Sequence of chain 1.B:
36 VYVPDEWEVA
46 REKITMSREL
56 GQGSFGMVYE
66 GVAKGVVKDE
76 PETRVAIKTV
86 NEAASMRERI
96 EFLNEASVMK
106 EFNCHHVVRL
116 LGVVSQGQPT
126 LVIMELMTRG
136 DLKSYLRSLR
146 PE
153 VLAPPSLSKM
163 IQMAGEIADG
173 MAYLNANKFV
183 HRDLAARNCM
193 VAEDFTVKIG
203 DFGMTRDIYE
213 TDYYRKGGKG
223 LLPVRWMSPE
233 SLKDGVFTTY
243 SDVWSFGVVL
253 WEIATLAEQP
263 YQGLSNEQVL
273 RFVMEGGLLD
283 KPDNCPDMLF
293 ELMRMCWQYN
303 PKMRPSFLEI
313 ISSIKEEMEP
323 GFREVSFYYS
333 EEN

Binding-site contacts:
Ligand atom C8 contacts residue THR133 of chain 1.B at 3.6 Å.
Ligand atom CL contacts residue MET129 of chain 1.B at 3.9 Å.
Ligand atom N17 contacts residue MET132 of chain 1.B at 2.8 Å (h-bond).
Ligand atom C24 contacts residue GLY56 of chain 1.B at 3.9 Å.
Ligand atom N17 contacts residue ALA81 of chain 1.B at 3.8 Å.
Ligand atom C4 contacts residue GLY56 of chain 1.B at 3.6 Å.
Ligand atom C24 contacts residue LEU55 of chain 1.B at 3.3 Å (hydrophobic).
Ligand atom C11 contacts residue MET132 of chain 1.B at 3.6 Å (hydrophobic).
Ligand atom C5 contacts residue GLY56 of chain 1.B at 3.5 Å.
Ligand atom N6 contacts residue LEU55 of chain 1.B at 3.8 Å.
Ligand atom C8 contacts residue GLY135 of chain 1.B at 3.7 Å.
Ligand atom C16 contacts residue MET132 of chain 1.B at 3.6 Å (hydrophobic).
Ligand atom C1 contacts residue LEU55 of chain 1.B at 3.7 Å (hydrophobic).
Ligand atom O23 contacts residue GLY56 of chain 1.B at 3.3 Å.
Ligand atom C16 contacts residue ALA81 of chain 1.B at 3.6 Å (hydrophobic).
Ligand atom C4 contacts residue LEU55 of chain 1.B at 3.5 Å (hydrophobic).
Ligand atom N12 contacts residue MET132 of chain 1.B at 2.8 Å (h-bond).
Ligand atom C16 contacts residue GLU130 of chain 1.B at 3.1 Å.
Ligand atom N17 contacts residue LEU131 of chain 1.B at 3.7 Å.
Ligand atom O21 contacts residue GLN57 of chain 1.B at 4.0 Å.
Ligand atom C11 contacts residue LEU131 of chain 1.B at 3.9 Å (hydrophobic).
Ligand atom CL contacts residue LYS83 of chain 1.B at 3.5 Å.
Ligand atom N9 contacts residue THR133 of chain 1.B at 3.9 Å.
Ligand atom C13 contacts residue MET132 of chain 1.B at 3.8 Å (hydrophobic).
Ligand atom C7 contacts residue LEU55 of chain 1.B at 3.8 Å (hydrophobic).
Ligand atom C3 contacts residue LEU55 of chain 1.B at 3.7 Å (hydrophobic).
Ligand atom C8 contacts residue MET132 of chain 1.B at 3.6 Å (hydrophobic).
Ligand atom C15 contacts residue ALA81 of chain 1.B at 3.8 Å (hydrophobic).
Ligand atom C13 contacts residue LEU55 of chain 1.B at 3.6 Å (hydrophobic).
Ligand atom O23 contacts residue LEU55 of chain 1.B at 3.5 Å (h-bond).
Ligand atom N12 contacts residue LEU55 of chain 1.B at 4.0 Å.
Ligand atom C22 contacts residue GLN57 of chain 1.B at 3.9 Å.
Ligand atom C14 contacts residue LEU55 of chain 1.B at 4.0 Å (hydrophobic).
Ligand atom O21 contacts residue GLY56 of chain 1.B at 3.0 Å.
Ligand atom N17 contacts residue GLU130 of chain 1.B at 3.6 Å (salt-bridge).
Ligand atom C15 contacts residue MET129 of chain 1.B at 3.8 Å (hydrophobic).
Ligand atom C20 contacts residue THR133 of chain 1.B at 3.3 Å.
Ligand atom N12 contacts residue LEU131 of chain 1.B at 3.6 Å.
Ligand atom C5 contacts residue LEU55 of chain 1.B at 3.8 Å (hydrophobic).
Ligand atom C7 contacts residue GLY135 of chain 1.B at 4.0 Å.

This protein binds this small molecule.
Small molecule (SMILES): COc1cc2c(nc1OC)c(-c1cc3c(Cl)ccnc3[nH]1)cn2C